Sequence of chain 1.B:
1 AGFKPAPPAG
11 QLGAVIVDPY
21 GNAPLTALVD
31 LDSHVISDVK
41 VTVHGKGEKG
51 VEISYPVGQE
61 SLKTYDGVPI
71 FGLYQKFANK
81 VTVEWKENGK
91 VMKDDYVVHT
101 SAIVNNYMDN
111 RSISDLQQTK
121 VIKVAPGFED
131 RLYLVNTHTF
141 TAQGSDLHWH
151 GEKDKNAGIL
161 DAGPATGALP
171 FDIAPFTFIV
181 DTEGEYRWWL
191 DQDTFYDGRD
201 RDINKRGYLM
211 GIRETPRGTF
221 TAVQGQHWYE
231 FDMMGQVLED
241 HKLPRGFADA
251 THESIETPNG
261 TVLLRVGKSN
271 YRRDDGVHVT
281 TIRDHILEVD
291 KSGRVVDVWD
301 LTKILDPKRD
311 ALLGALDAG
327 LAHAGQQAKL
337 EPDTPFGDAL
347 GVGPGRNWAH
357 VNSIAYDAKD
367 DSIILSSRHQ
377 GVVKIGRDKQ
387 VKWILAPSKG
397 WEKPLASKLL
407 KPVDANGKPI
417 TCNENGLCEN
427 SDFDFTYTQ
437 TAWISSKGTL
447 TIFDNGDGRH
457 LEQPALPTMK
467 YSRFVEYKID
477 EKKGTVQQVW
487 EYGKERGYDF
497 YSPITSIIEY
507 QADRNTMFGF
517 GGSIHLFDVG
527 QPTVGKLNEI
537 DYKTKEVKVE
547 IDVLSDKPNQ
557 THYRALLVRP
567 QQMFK

Binding-site contacts:
Ligand atom O1' contacts residue HIS252 of chain 1.B at 2.5 Å (h-bond).
Ligand atom C6 contacts residue HIS356 of chain 1.B at 3.2 Å.
Ligand atom C6 contacts residue HS8436 of chain 1.B at 2.9 Å.
Ligand atom C8 contacts residue PHE171 of chain 1.B at 3.6 Å (hydrophobic).
Ligand atom C2 contacts residue THR557 of chain 1.B at 3.9 Å.
Ligand atom C8A contacts residue PHE171 of chain 1.B at 4.0 Å (hydrophobic).
Ligand atom C8A contacts residue HS8436 of chain 1.B at 4.4 Å.
Ligand atom C7 contacts residue PHE171 of chain 1.B at 4.2 Å (hydrophobic).
Ligand atom C2 contacts residue ILE500 of chain 1.B at 4.0 Å (hydrophobic).
Ligand atom O1' contacts residue PHE171 of chain 1.B at 4.4 Å.
Ligand atom C8A contacts residue ILE500 of chain 1.B at 4.1 Å (hydrophobic).
Ligand atom C7 contacts residue HIS356 of chain 1.B at 3.4 Å.
Ligand atom O1 contacts residue ILE500 of chain 1.B at 4.1 Å.
Ligand atom O1' contacts residue HIS356 of chain 1.B at 2.8 Å (h-bond).
Ligand atom C5 contacts residue HIS356 of chain 1.B at 4.2 Å.
Ligand atom C8 contacts residue HS8436 of chain 1.B at 3.6 Å.
Ligand atom C4A contacts residue ILE500 of chain 1.B at 3.9 Å (hydrophobic).
Ligand atom CM4 contacts residue ILE500 of chain 1.B at 4.3 Å (hydrophobic).
Ligand atom O1 contacts residue THR557 of chain 1.B at 4.1 Å.
Ligand atom O2 contacts residue THR557 of chain 1.B at 3.4 Å.
Ligand atom C3 contacts residue ILE500 of chain 1.B at 3.7 Å (hydrophobic).
Ligand atom C2 contacts residue TYR208 of chain 1.B at 4.4 Å (hydrophobic).
Ligand atom C8 contacts residue THR501 of chain 1.B at 4.5 Å.
Ligand atom O2 contacts residue TYR208 of chain 1.B at 3.8 Å.
Ligand atom C7 contacts residue HIS252 of chain 1.B at 3.6 Å.
Ligand atom C5 contacts residue ILE500 of chain 1.B at 4.1 Å (hydrophobic).
Ligand atom C8 contacts residue HIS252 of chain 1.B at 4.1 Å.
Ligand atom O1 contacts residue PHE171 of chain 1.B at 4.0 Å.
Ligand atom O1 contacts residue TYR208 of chain 1.B at 4.0 Å.
Ligand atom C4A contacts residue HS8436 of chain 1.B at 4.4 Å.
Ligand atom C4 contacts residue ILE500 of chain 1.B at 3.7 Å (hydrophobic).
Ligand atom O1' contacts residue HS8436 of chain 1.B at 2.7 Å (h-bond).
Ligand atom C7 contacts residue HS8436 of chain 1.B at 2.9 Å.
Ligand atom C5 contacts residue HS8436 of chain 1.B at 3.8 Å.

A small-molecule ligand and the protein it binds are described below.
Small molecule (SMILES): Cc1cc(=O)oc2cc(O)ccc12